A small-molecule ligand and the protein it binds are described below.
Small molecule (SMILES): N[C@@H](Cc1cc(I)c(Oc2cc(I)c(O)c(I)c2)c(I)c1)C(=O)O

Binding-site contacts:
Ligand atom C2 contacts residue LYS15 of chain 1.B at 3.0 Å.
Ligand atom C4' contacts residue LEU17 of chain 1.B at 4.0 Å (hydrophobic).
Ligand atom I5' contacts residue LEU17 of chain 1.B at 3.2 Å.
Ligand atom I5' contacts residue LEU110 of chain 1.B at 4.1 Å.
Ligand atom C4 contacts residue LYS15 of chain 1.B at 4.1 Å.
Ligand atom C5' contacts residue LEU17 of chain 1.B at 3.4 Å (hydrophobic).
Ligand atom N contacts residue LYS15 of chain 1.B at 2.9 Å (salt-bridge).
Ligand atom C1' contacts residue LEU17 of chain 1.B at 4.4 Å (hydrophobic).
Ligand atom I5' contacts residue ALA109 of chain 1.B at 3.1 Å.
Ligand atom O4' contacts residue LEU110 of chain 1.B at 3.7 Å.
Ligand atom C contacts residue LYS15 of chain 1.B at 3.9 Å.
Ligand atom CA contacts residue GLU54 of chain 1.B at 1.7 Å.
Ligand atom I5 contacts residue THR106 of chain 1.B at 4.0 Å.
Ligand atom C1 contacts residue GLU54 of chain 1.B at 4.1 Å.
Ligand atom C5' contacts residue ALA108 of chain 1.B at 3.9 Å (hydrophobic).
Ligand atom N contacts residue GLU54 of chain 1.B at 1.5 Å (salt-bridge).
Ligand atom C7 contacts residue GLU54 of chain 1.B at 2.7 Å.
Ligand atom C1 contacts residue LYS15 of chain 1.B at 2.3 Å.
Ligand atom I5' contacts residue LYS15 of chain 1.B at 4.2 Å.
Ligand atom C contacts residue GLU54 of chain 1.B at 2.9 Å.
Ligand atom C6 contacts residue LYS15 of chain 1.B at 2.6 Å.
Ligand atom OXT contacts residue GLU54 of chain 1.B at 3.3 Å (salt-bridge).
Ligand atom O contacts residue GLU54 of chain 1.B at 3.8 Å.
Ligand atom N contacts residue SER52 of chain 1.B at 4.5 Å.
Ligand atom C3 contacts residue LYS15 of chain 1.B at 3.8 Å.
Ligand atom C3 contacts residue LEU17 of chain 1.B at 4.5 Å (hydrophobic).
Ligand atom CA contacts residue LYS15 of chain 1.B at 2.6 Å.
Ligand atom C6' contacts residue LEU17 of chain 1.B at 3.6 Å (hydrophobic).
Ligand atom I3 contacts residue LEU17 of chain 1.B at 3.8 Å.
Ligand atom O4' contacts residue LEU17 of chain 1.B at 4.5 Å.
Ligand atom C6' contacts residue ALA108 of chain 1.B at 4.0 Å (hydrophobic).
Ligand atom C5 contacts residue LYS15 of chain 1.B at 3.4 Å.
Ligand atom I5' contacts residue ALA108 of chain 1.B at 3.6 Å.
Ligand atom O contacts residue LYS15 of chain 1.B at 4.3 Å.
Ligand atom C7 contacts residue LYS15 of chain 1.B at 1.6 Å.

Sequence of chain 1.B:
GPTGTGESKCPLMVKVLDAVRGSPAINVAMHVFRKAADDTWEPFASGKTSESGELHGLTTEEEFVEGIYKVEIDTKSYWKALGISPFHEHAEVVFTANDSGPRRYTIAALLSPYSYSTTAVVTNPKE